Binding-site contacts:
Ligand atom N09 contacts residue GLU77 of chain 1.B at 4.2 Å.
Ligand atom C20 contacts residue CYS75 of chain 1.B at 3.2 Å (hydrophobic).
Ligand atom C25 contacts residue ARG78 of chain 1.B at 4.0 Å.
Ligand atom N11 contacts residue CYS75 of chain 1.B at 3.2 Å (h-bond).
Ligand atom C27 contacts residue ASP76 of chain 1.B at 4.1 Å.
Ligand atom O04 contacts residue GLU184 of chain 1.B at 4.3 Å.
Ligand atom CO01 contacts residue CYS75 of chain 1.B at 2.1 Å.
Ligand atom N11 contacts residue GLU184 of chain 1.B at 3.7 Å.
Ligand atom O04 contacts residue GLY122 of chain 1.B at 4.5 Å.
Ligand atom N09 contacts residue CYS75 of chain 1.B at 2.5 Å (h-bond).
Ligand atom C24 contacts residue CYS75 of chain 1.B at 4.3 Å (hydrophobic).
Ligand atom O05 contacts residue THR73 of chain 1.B at 4.1 Å.
Ligand atom C25 contacts residue GLY122 of chain 1.B at 2.8 Å.
Ligand atom O05 contacts residue GLU184 of chain 1.B at 3.0 Å (salt-bridge).
Ligand atom O03 contacts residue CYS75 of chain 1.B at 3.0 Å (h-bond).
Ligand atom O04 contacts residue THR73 of chain 1.B at 4.2 Å.
Ligand atom C25 contacts residue ASP125 of chain 1.B at 3.6 Å.
Ligand atom O06 contacts residue GLU77 of chain 1.B at 3.5 Å.
Ligand atom C20 contacts residue ASP125 of chain 1.B at 3.5 Å.
Ligand atom C26 contacts residue GLU184 of chain 1.B at 4.1 Å.
Ligand atom O03 contacts residue GLU77 of chain 1.B at 3.0 Å.
Ligand atom C22 contacts residue GLU184 of chain 1.B at 4.1 Å.
Ligand atom C21 contacts residue GLY122 of chain 1.B at 4.2 Å.
Ligand atom N13 contacts residue GLU184 of chain 1.B at 4.2 Å.
Ligand atom O06 contacts residue CYS75 of chain 1.B at 3.1 Å (h-bond).
Ligand atom C24 contacts residue ASP125 of chain 1.B at 2.8 Å.
Ligand atom C21 contacts residue CYS75 of chain 1.B at 3.5 Å (hydrophobic).
Ligand atom N12 contacts residue ASP76 of chain 1.B at 4.1 Å.
Ligand atom C23 contacts residue CYS75 of chain 1.B at 3.4 Å (hydrophobic).
Ligand atom O04 contacts residue GLN186 of chain 1.B at 4.1 Å.
Ligand atom C21 contacts residue ASP125 of chain 1.B at 3.9 Å.
Ligand atom N10 contacts residue CYS75 of chain 1.B at 3.1 Å (h-bond).
Ligand atom N13 contacts residue CYS75 of chain 1.B at 4.1 Å.
Ligand atom O06 contacts residue ASP76 of chain 1.B at 4.2 Å.
Ligand atom C23 contacts residue ASP76 of chain 1.B at 4.2 Å.
Ligand atom O05 contacts residue CYS75 of chain 1.B at 4.1 Å.
Ligand atom O04 contacts residue CYS75 of chain 1.B at 4.0 Å.
Ligand atom C22 contacts residue CYS75 of chain 1.B at 3.7 Å (hydrophobic).
Ligand atom O05 contacts residue ILE74 of chain 1.B at 4.5 Å.
Ligand atom N12 contacts residue CYS75 of chain 1.B at 2.6 Å (h-bond).

This protein binds this small molecule.
Small molecule (SMILES): C=Cc1cc[n+]([Co]23(N=[N+]=[N-])(N(O)C(C)=C(C)N2O)N(O)C(C)=C(C)N3O)cc1

Sequence of chain 1.B:
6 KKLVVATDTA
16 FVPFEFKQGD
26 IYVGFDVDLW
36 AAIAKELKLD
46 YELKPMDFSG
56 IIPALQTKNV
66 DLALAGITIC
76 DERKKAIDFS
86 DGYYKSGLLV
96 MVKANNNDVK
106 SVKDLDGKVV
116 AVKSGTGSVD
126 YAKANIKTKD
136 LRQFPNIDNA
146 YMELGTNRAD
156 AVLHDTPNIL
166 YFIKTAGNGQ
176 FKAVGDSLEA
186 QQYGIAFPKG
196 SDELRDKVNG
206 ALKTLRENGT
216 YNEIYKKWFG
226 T